The small molecule below binds the protein below.
Small molecule (SMILES): N/C(=N\S(N)(=O)=O)N1CCCC1

Binding-site contacts:
Ligand atom O11 contacts residue VAL142 of chain 1.A at 3.6 Å.
Ligand atom N10 contacts residue THR198 of chain 1.A at 2.8 Å (h-bond).
Ligand atom N4 contacts residue THR198 of chain 1.A at 3.7 Å.
Ligand atom N10 contacts residue HIS96 of chain 1.A at 3.3 Å (h-bond).
Ligand atom N1 contacts residue LEU197 of chain 1.A at 3.7 Å.
Ligand atom O12 contacts residue ZN1 of chain 1.C at 4.1 Å.
Ligand atom O11 contacts residue HIS119 of chain 1.A at 3.2 Å (h-bond).
Ligand atom C8 contacts residue VAL121 of chain 1.A at 4.3 Å (hydrophobic).
Ligand atom N4 contacts residue THR199 of chain 1.A at 2.9 Å (h-bond).
Ligand atom C2 contacts residue LEU197 of chain 1.A at 3.7 Å (hydrophobic).
Ligand atom O11 contacts residue HIS94 of chain 1.A at 3.4 Å.
Ligand atom N10 contacts residue ZN1 of chain 1.C at 1.9 Å.
Ligand atom N10 contacts residue HIS94 of chain 1.A at 3.2 Å (h-bond).
Ligand atom S9 contacts residue THR198 of chain 1.A at 3.9 Å.
Ligand atom O12 contacts residue THR198 of chain 1.A at 2.9 Å (h-bond).
Ligand atom O11 contacts residue VAL121 of chain 1.A at 3.8 Å.
Ligand atom O11 contacts residue ZN1 of chain 1.C at 3.0 Å.
Ligand atom O12 contacts residue SER196 of chain 1.A at 4.1 Å.
Ligand atom S9 contacts residue HIS119 of chain 1.A at 3.9 Å.
Ligand atom N10 contacts residue HIS119 of chain 1.A at 3.4 Å (h-bond).
Ligand atom N10 contacts residue GLU106 of chain 1.A at 4.2 Å.
Ligand atom N3 contacts residue LEU197 of chain 1.A at 3.8 Å.
Ligand atom N3 contacts residue HIS94 of chain 1.A at 3.5 Å.
Ligand atom C7 contacts residue GLN92 of chain 1.A at 3.9 Å.
Ligand atom N1 contacts residue THR199 of chain 1.A at 4.1 Å.
Ligand atom O11 contacts residue TRP208 of chain 1.A at 3.8 Å.
Ligand atom C8 contacts residue LEU197 of chain 1.A at 3.9 Å (hydrophobic).
Ligand atom N4 contacts residue LEU197 of chain 1.A at 3.9 Å.
Ligand atom C5 contacts residue LEU197 of chain 1.A at 4.1 Å (hydrophobic).
Ligand atom C2 contacts residue HIS94 of chain 1.A at 4.2 Å.
Ligand atom N3 contacts residue ZN1 of chain 1.C at 3.9 Å.
Ligand atom S9 contacts residue HIS94 of chain 1.A at 3.8 Å.
Ligand atom C5 contacts residue THR199 of chain 1.A at 3.4 Å.
Ligand atom O12 contacts residue LEU197 of chain 1.A at 3.2 Å.
Ligand atom S9 contacts residue ZN1 of chain 1.C at 3.0 Å.
Ligand atom C8 contacts residue GLN92 of chain 1.A at 3.7 Å.
Ligand atom O12 contacts residue TRP208 of chain 1.A at 3.7 Å.
Ligand atom C2 contacts residue THR199 of chain 1.A at 4.0 Å.
Ligand atom N3 contacts residue VAL121 of chain 1.A at 4.1 Å.
Ligand atom C7 contacts residue PHE130 of chain 1.A at 3.9 Å (hydrophobic).

Sequence of chain 1.A:
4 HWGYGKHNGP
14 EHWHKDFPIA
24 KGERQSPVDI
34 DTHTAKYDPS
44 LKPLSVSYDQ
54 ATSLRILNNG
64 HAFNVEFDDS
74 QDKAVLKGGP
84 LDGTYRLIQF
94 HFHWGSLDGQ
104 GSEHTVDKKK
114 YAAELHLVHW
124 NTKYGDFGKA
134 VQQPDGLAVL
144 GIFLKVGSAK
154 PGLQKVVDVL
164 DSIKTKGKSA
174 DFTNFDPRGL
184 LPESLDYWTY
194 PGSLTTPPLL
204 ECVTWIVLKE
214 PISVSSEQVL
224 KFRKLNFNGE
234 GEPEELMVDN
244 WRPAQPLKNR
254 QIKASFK